This small molecule binds to this protein.
Small molecule (SMILES): CC(=O)NCc1cc(-c2cn3c(n2)CCC3)ccc1OCCOCCOCCC(=O)N[C@H](C(=O)N1C[C@H](O)C[C@H]1C(=O)NCc1ccc(-c2scnc2C)cc1)C(C)(C)C

Sequence of chain 1.C:
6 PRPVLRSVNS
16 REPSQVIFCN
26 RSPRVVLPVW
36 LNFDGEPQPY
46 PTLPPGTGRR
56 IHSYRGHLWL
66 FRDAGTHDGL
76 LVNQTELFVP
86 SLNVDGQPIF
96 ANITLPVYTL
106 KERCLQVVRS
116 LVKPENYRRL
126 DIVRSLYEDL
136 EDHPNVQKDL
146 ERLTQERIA

Binding-site contacts:
Ligand atom C2 contacts residue ARG54 of chain 1.C at 3.7 Å.
Ligand atom C6 contacts residue TYR45 of chain 1.C at 3.7 Å (hydrophobic).
Ligand atom O3 contacts residue PHE38 of chain 1.C at 3.4 Å.
Ligand atom C21 contacts residue ASN14 of chain 1.C at 3.3 Å.
Ligand atom C6 contacts residue ILE56 of chain 1.C at 3.7 Å (hydrophobic).
Ligand atom C13 contacts residue TYR45 of chain 1.C at 3.5 Å (hydrophobic).
Ligand atom C6 contacts residue HIS57 of chain 1.C at 3.6 Å.
Ligand atom N contacts residue ARG54 of chain 1.C at 3.0 Å (salt-bridge).
Ligand atom O5 contacts residue ASN14 of chain 1.C at 3.1 Å (h-bond).
Ligand atom O3 contacts residue HIS62 of chain 1.C at 3.1 Å.
Ligand atom C3 contacts residue ILE56 of chain 1.C at 3.5 Å (hydrophobic).
Ligand atom C11 contacts residue HIS57 of chain 1.C at 3.5 Å.
Ligand atom C4 contacts residue ILE56 of chain 1.C at 3.5 Å (hydrophobic).
Ligand atom N3 contacts residue TYR59 of chain 1.C at 3.6 Å.
Ligand atom C10 contacts residue HIS57 of chain 1.C at 3.5 Å.
Ligand atom C10 contacts residue TYR45 of chain 1.C at 3.7 Å (hydrophobic).
Ligand atom O5 contacts residue PHE38 of chain 1.C at 3.6 Å.
Ligand atom O1 contacts residue HIS62 of chain 1.C at 2.9 Å (h-bond).
Ligand atom O2 contacts residue TYR59 of chain 1.C at 3.5 Å.
Ligand atom O1 contacts residue SER58 of chain 1.C at 2.8 Å (h-bond).
Ligand atom C16 contacts residue TYR59 of chain 1.C at 3.7 Å (hydrophobic).
Ligand atom C2 contacts residue PRO46 of chain 1.C at 3.0 Å (hydrophobic).
Ligand atom C8 contacts residue HIS57 of chain 1.C at 3.2 Å.
Ligand atom C19 contacts residue ASN14 of chain 1.C at 3.6 Å.
Ligand atom C1 contacts residue ILE56 of chain 1.C at 3.7 Å (hydrophobic).
Ligand atom O contacts residue TYR45 of chain 1.C at 2.2 Å (h-bond).
Ligand atom C13 contacts residue TRP35 of chain 1.C at 3.7 Å (hydrophobic).
Ligand atom C5 contacts residue ILE56 of chain 1.C at 3.2 Å (hydrophobic).
Ligand atom C14 contacts residue TYR59 of chain 1.C at 3.6 Å (hydrophobic).
Ligand atom C5 contacts residue TYR45 of chain 1.C at 3.6 Å (hydrophobic).
Ligand atom C12 contacts residue HIS62 of chain 1.C at 3.7 Å.
Ligand atom C9 contacts residue TYR45 of chain 1.C at 3.2 Å (hydrophobic).
Ligand atom C45 contacts residue TYR45 of chain 1.C at 3.7 Å (hydrophobic).
Ligand atom C11 contacts residue TRP64 of chain 1.C at 3.5 Å (hydrophobic).
Ligand atom S contacts residue PRO46 of chain 1.C at 3.6 Å.
Ligand atom C17 contacts residue TYR59 of chain 1.C at 3.7 Å (hydrophobic).
Ligand atom C20 contacts residue ASN14 of chain 1.C at 3.3 Å.
Ligand atom C11 contacts residue TYR45 of chain 1.C at 3.5 Å (hydrophobic).
Ligand atom C12 contacts residue TRP64 of chain 1.C at 3.5 Å (hydrophobic).
Ligand atom N2 contacts residue TYR45 of chain 1.C at 3.7 Å.